Sequence of chain 1.GB:
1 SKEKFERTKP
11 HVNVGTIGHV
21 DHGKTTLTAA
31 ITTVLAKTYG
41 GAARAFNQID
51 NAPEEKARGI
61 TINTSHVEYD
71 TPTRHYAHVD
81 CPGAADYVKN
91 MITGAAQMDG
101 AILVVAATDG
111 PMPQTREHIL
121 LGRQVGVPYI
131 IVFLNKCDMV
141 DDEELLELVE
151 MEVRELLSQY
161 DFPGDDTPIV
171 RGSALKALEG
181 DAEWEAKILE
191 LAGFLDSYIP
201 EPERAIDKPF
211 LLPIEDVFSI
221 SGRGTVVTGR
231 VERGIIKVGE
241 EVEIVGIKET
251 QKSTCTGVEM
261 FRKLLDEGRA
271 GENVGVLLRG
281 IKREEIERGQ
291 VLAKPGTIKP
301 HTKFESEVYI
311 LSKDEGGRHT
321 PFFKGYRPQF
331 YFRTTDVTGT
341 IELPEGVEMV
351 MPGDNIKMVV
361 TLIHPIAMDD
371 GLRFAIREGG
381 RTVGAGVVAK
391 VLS

The protein below binds the small molecule below.
Small molecule (SMILES): N[C@@H](Cc1ccccc1)C(=O)O

Binding-site contacts:
Ligand atom N contacts residue GLY275 of chain 1.GB at 4.0 Å.
Ligand atom O contacts residue PHE261 of chain 1.GB at 3.7 Å.
Ligand atom CA contacts residue ASN273 of chain 1.GB at 4.1 Å.
Ligand atom CA contacts residue THR228 of chain 1.GB at 4.0 Å.
Ligand atom CG contacts residue HIS66 of chain 1.GB at 3.5 Å.
Ligand atom CB contacts residue ASN273 of chain 1.GB at 3.9 Å.
Ligand atom CD2 contacts residue PHE218 of chain 1.GB at 4.2 Å (hydrophobic).
Ligand atom N contacts residue THR228 of chain 1.GB at 4.2 Å.
Ligand atom C contacts residue PHE261 of chain 1.GB at 3.7 Å (hydrophobic).
Ligand atom CD2 contacts residue THR228 of chain 1.GB at 4.1 Å.
Ligand atom CZ contacts residue PHE218 of chain 1.GB at 3.6 Å (hydrophobic).
Ligand atom CD2 contacts residue HIS66 of chain 1.GB at 3.9 Å.
Ligand atom CE1 contacts residue HIS66 of chain 1.GB at 4.2 Å.
Ligand atom CB contacts residue GLU215 of chain 1.GB at 4.4 Å.
Ligand atom CE2 contacts residue HIS66 of chain 1.GB at 4.4 Å.
Ligand atom CZ contacts residue THR64 of chain 1.GB at 4.0 Å.
Ligand atom N contacts residue VAL274 of chain 1.GB at 3.8 Å.
Ligand atom CE2 contacts residue THR64 of chain 1.GB at 4.2 Å.
Ligand atom CB contacts residue HIS66 of chain 1.GB at 3.3 Å.
Ligand atom N contacts residue ASN273 of chain 1.GB at 3.0 Å (h-bond).
Ligand atom CE2 contacts residue PHE218 of chain 1.GB at 3.6 Å (hydrophobic).
Ligand atom CD1 contacts residue HIS66 of chain 1.GB at 3.6 Å.
Ligand atom CD2 contacts residue GLU215 of chain 1.GB at 4.0 Å.
Ligand atom O contacts residue ARG262 of chain 1.GB at 3.9 Å.